Binding-site contacts:
Ligand atom C10 contacts residue ILE158 of chain 1.A at 4.1 Å (hydrophobic).
Ligand atom O8 contacts residue TYR161 of chain 1.A at 2.9 Å (h-bond).
Ligand atom C7 contacts residue MET198 of chain 1.A at 3.9 Å (hydrophobic).
Ligand atom C7 contacts residue NAP1 of chain 1.C at 3.6 Å.
Ligand atom C3 contacts residue LEU202 of chain 1.A at 3.3 Å (hydrophobic).
Ligand atom C2 contacts residue NAP1 of chain 1.C at 2.9 Å.
Ligand atom C5 contacts residue VAL193 of chain 1.A at 4.1 Å (hydrophobic).
Ligand atom O8 contacts residue SER148 of chain 1.A at 4.0 Å.
Ligand atom C6 contacts residue ILE158 of chain 1.A at 4.4 Å (hydrophobic).
Ligand atom C2 contacts residue VAL193 of chain 1.A at 4.2 Å (hydrophobic).
Ligand atom C10 contacts residue SER150 of chain 1.A at 3.3 Å.
Ligand atom C5 contacts residue LEU202 of chain 1.A at 4.0 Å (hydrophobic).
Ligand atom C7 contacts residue SER148 of chain 1.A at 3.8 Å.
Ligand atom C7 contacts residue TYR161 of chain 1.A at 3.8 Å (hydrophobic).
Ligand atom C3 contacts residue SER199 of chain 1.A at 3.7 Å.
Ligand atom C3 contacts residue NAP1 of chain 1.C at 3.6 Å.
Ligand atom C3 contacts residue VAL193 of chain 1.A at 3.5 Å (hydrophobic).
Ligand atom C5 contacts residue GLN217 of chain 1.A at 3.8 Å.
Ligand atom C2 contacts residue LEU202 of chain 1.A at 4.3 Å (hydrophobic).
Ligand atom N1 contacts residue SER148 of chain 1.A at 3.8 Å.
Ligand atom C2 contacts residue SER199 of chain 1.A at 3.7 Å.
Ligand atom O11 contacts residue TYR161 of chain 1.A at 3.0 Å.
Ligand atom C4 contacts residue GLN217 of chain 1.A at 4.5 Å.
Ligand atom C4 contacts residue LEU202 of chain 1.A at 3.0 Å (hydrophobic).
Ligand atom O8 contacts residue NAP1 of chain 1.C at 3.3 Å.
Ligand atom O8 contacts residue MET198 of chain 1.A at 2.8 Å.
Ligand atom C1 contacts residue NAP1 of chain 1.C at 3.7 Å.
Ligand atom C10 contacts residue TYR161 of chain 1.A at 3.7 Å (hydrophobic).
Ligand atom C1 contacts residue ILE158 of chain 1.A at 4.4 Å (hydrophobic).
Ligand atom O11 contacts residue ILE158 of chain 1.A at 4.5 Å.
Ligand atom N1 contacts residue SER150 of chain 1.A at 3.6 Å.
Ligand atom C7 contacts residue ILE158 of chain 1.A at 4.2 Å (hydrophobic).
Ligand atom N1 contacts residue ILE158 of chain 1.A at 4.2 Å.
Ligand atom O11 contacts residue SER150 of chain 1.A at 2.1 Å (h-bond).
Ligand atom C4 contacts residue VAL193 of chain 1.A at 3.3 Å (hydrophobic).
Ligand atom O11 contacts residue SER148 of chain 1.A at 2.3 Å (h-bond).
Ligand atom C10 contacts residue NAP1 of chain 1.C at 4.3 Å.
Ligand atom O11 contacts residue NAP1 of chain 1.C at 4.5 Å.
Ligand atom C10 contacts residue SER148 of chain 1.A at 3.0 Å.

A protein and the small-molecule ligand that binds it are described below.
Small molecule (SMILES): O=C1Nc2ccccc2C1=O

Sequence of chain 1.A:
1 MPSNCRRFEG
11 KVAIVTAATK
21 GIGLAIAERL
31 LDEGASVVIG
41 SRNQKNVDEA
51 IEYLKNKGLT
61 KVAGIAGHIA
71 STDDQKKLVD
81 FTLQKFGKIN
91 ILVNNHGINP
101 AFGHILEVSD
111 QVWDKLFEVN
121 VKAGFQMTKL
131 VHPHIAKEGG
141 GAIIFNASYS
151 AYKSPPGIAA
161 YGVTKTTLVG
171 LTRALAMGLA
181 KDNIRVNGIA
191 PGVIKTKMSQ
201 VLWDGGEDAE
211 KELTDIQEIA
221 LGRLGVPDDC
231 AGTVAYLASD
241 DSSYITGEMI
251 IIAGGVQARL